Sequence of chain 1.D:
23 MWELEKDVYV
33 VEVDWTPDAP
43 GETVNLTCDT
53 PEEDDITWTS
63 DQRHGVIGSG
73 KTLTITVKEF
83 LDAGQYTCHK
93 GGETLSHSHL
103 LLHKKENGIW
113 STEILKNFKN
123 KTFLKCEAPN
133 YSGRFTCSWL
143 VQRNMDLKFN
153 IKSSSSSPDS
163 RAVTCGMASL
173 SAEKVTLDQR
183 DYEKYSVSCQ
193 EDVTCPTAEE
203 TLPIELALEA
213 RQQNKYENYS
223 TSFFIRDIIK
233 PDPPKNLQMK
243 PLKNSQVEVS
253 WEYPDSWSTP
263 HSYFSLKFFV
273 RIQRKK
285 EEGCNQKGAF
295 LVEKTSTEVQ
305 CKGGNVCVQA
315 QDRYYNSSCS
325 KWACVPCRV

This protein binds this small molecule.
Small molecule (SMILES): CC(=O)N[C@H]1[C@H](O[C@H]2[C@H](O)[C@@H](NC(C)=O)CO[C@@H]2CO)O[C@H](CO)[C@@H](O[C@@H]2O[C@H](CO)[C@@H](O)[C@H](O[C@H]3O[C@H](CO)[C@@H](O)[C@H](O)[C@@H]3O)[C@@H]2O)[C@@H]1O

Binding-site contacts:
Ligand atom C6 contacts residue TRP24 of chain 1.D at 3.9 Å (hydrophobic).
Ligand atom O4 contacts residue GLU34 of chain 1.D at 4.3 Å.
Ligand atom O4 contacts residue TRP24 of chain 1.D at 3.4 Å.
Ligand atom C2 contacts residue ASN220 of chain 1.D at 2.4 Å.
Ligand atom O2 contacts residue TRP24 of chain 1.D at 3.8 Å.
Ligand atom O5 contacts residue TYR218 of chain 1.D at 4.1 Å.
Ligand atom C2 contacts residue GLU34 of chain 1.D at 3.5 Å.
Ligand atom C4 contacts residue ASN220 of chain 1.D at 4.2 Å.
Ligand atom N2 contacts residue ASN220 of chain 1.D at 2.9 Å (h-bond).
Ligand atom C6 contacts residue GLU34 of chain 1.D at 3.9 Å.
Ligand atom O7 contacts residue GLU211 of chain 1.D at 3.4 Å (salt-bridge).
Ligand atom C7 contacts residue GLU34 of chain 1.D at 4.0 Å.
Ligand atom C1 contacts residue TRP24 of chain 1.D at 4.2 Å (hydrophobic).
Ligand atom O6 contacts residue HIS105 of chain 1.D at 3.0 Å (h-bond).
Ligand atom O5 contacts residue ASN220 of chain 1.D at 2.4 Å (h-bond).
Ligand atom C1 contacts residue GLU34 of chain 1.D at 3.6 Å.
Ligand atom C7 contacts residue ASN220 of chain 1.D at 3.2 Å.
Ligand atom C1 contacts residue ASN220 of chain 1.D at 1.4 Å.
Ligand atom C6 contacts residue HIS105 of chain 1.D at 3.3 Å.
Ligand atom N2 contacts residue GLU34 of chain 1.D at 3.0 Å (salt-bridge).
Ligand atom C2 contacts residue TYR218 of chain 1.D at 4.1 Å (hydrophobic).
Ligand atom O6 contacts residue GLU34 of chain 1.D at 3.3 Å (salt-bridge).
Ligand atom C6 contacts residue TRP112 of chain 1.D at 4.0 Å (hydrophobic).
Ligand atom O3 contacts residue GLU34 of chain 1.D at 4.2 Å.
Ligand atom O7 contacts residue TYR218 of chain 1.D at 3.3 Å (h-bond).
Ligand atom O6 contacts residue TRP24 of chain 1.D at 3.3 Å (h-bond).
Ligand atom C8 contacts residue TRP112 of chain 1.D at 4.1 Å (hydrophobic).
Ligand atom C3 contacts residue GLU34 of chain 1.D at 3.5 Å.
Ligand atom C1 contacts residue TYR218 of chain 1.D at 4.1 Å (hydrophobic).
Ligand atom C5 contacts residue HIS105 of chain 1.D at 4.0 Å.
Ligand atom O7 contacts residue ASN220 of chain 1.D at 3.1 Å (h-bond).
Ligand atom O5 contacts residue HIS105 of chain 1.D at 3.5 Å.
Ligand atom O6 contacts residue TYR218 of chain 1.D at 4.3 Å.
Ligand atom C3 contacts residue TRP24 of chain 1.D at 4.3 Å (hydrophobic).
Ligand atom C8 contacts residue GLU34 of chain 1.D at 3.8 Å.
Ligand atom C4 contacts residue TRP24 of chain 1.D at 4.3 Å (hydrophobic).
Ligand atom C5 contacts residue TRP24 of chain 1.D at 3.7 Å (hydrophobic).
Ligand atom C8 contacts residue ALA209 of chain 1.D at 3.3 Å (hydrophobic).
Ligand atom C5 contacts residue ASN220 of chain 1.D at 3.7 Å.
Ligand atom C3 contacts residue ASN220 of chain 1.D at 3.7 Å.